The small molecule below binds the protein below.
Small molecule (SMILES): Cc1c(NC(=O)c2ccc(C(C)(C)C)cc2)cccc1-c1cn(C)c(=O)c(Nc2ccc(C(=O)N3CCOCC3)cc2)n1

Sequence of chain 1.C:
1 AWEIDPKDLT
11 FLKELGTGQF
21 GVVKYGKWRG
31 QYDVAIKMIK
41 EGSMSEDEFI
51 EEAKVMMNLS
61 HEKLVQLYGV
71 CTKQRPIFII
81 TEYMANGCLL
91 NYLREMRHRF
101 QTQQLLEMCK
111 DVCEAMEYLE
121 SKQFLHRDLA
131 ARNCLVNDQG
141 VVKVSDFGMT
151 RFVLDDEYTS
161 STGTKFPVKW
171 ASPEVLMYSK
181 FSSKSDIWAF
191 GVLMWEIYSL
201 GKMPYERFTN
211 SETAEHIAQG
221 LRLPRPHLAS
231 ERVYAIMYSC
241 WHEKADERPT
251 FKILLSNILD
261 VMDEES

Binding-site contacts:
Ligand atom C60 contacts residue GLU82 of chain 1.C at 3.2 Å.
Ligand atom C85 contacts residue ALA85 of chain 1.C at 3.7 Å (hydrophobic).
Ligand atom C7 contacts residue LEU15 of chain 1.C at 3.6 Å (hydrophobic).
Ligand atom C52 contacts residue GLY87 of chain 1.C at 3.5 Å.
Ligand atom C84 contacts residue ALA85 of chain 1.C at 3.7 Å (hydrophobic).
Ligand atom C48 contacts residue GLY87 of chain 1.C at 3.7 Å.
Ligand atom O15 contacts residue TYR83 of chain 1.C at 3.6 Å.
Ligand atom C46 contacts residue GLY87 of chain 1.C at 3.5 Å.
Ligand atom O15 contacts residue MET84 of chain 1.C at 2.8 Å (h-bond).
Ligand atom N47 contacts residue MET84 of chain 1.C at 3.0 Å (h-bond).
Ligand atom C23 contacts residue ASP146 of chain 1.C at 3.6 Å.
Ligand atom C24 contacts residue PHE20 of chain 1.C at 3.7 Å (hydrophobic).
Ligand atom N16 contacts residue LEU135 of chain 1.C at 3.4 Å.
Ligand atom C9 contacts residue LEU15 of chain 1.C at 3.5 Å (hydrophobic).
Ligand atom C31 contacts residue ASN133 of chain 1.C at 3.6 Å.
Ligand atom C21 contacts residue LYS37 of chain 1.C at 3.5 Å.
Ligand atom C49 contacts residue LEU15 of chain 1.C at 3.5 Å (hydrophobic).
Ligand atom O22 contacts residue VAL23 of chain 1.C at 3.7 Å.
Ligand atom C51 contacts residue ALA85 of chain 1.C at 3.5 Å (hydrophobic).
Ligand atom C31 contacts residue ASP146 of chain 1.C at 3.6 Å.
Ligand atom C60 contacts residue THR81 of chain 1.C at 3.3 Å.
Ligand atom O22 contacts residue LYS37 of chain 1.C at 2.7 Å (salt-bridge).
Ligand atom C7 contacts residue GLY16 of chain 1.C at 3.8 Å.
Ligand atom C14 contacts residue LEU135 of chain 1.C at 3.7 Å (hydrophobic).
Ligand atom C60 contacts residue ALA35 of chain 1.C at 3.3 Å (hydrophobic).
Ligand atom C26 contacts residue PHE20 of chain 1.C at 3.6 Å (hydrophobic).
Ligand atom C52 contacts residue ALA85 of chain 1.C at 3.6 Å (hydrophobic).
Ligand atom C48 contacts residue LEU15 of chain 1.C at 3.7 Å (hydrophobic).
Ligand atom C5 contacts residue THR17 of chain 1.C at 3.7 Å.
Ligand atom N16 contacts residue ALA35 of chain 1.C at 3.6 Å.
Ligand atom C60 contacts residue LEU135 of chain 1.C at 3.6 Å (hydrophobic).
Ligand atom C5 contacts residue GLY18 of chain 1.C at 3.7 Å.
Ligand atom C13 contacts residue LEU15 of chain 1.C at 3.7 Å (hydrophobic).
Ligand atom C52 contacts residue MET84 of chain 1.C at 3.1 Å (hydrophobic).
Ligand atom C7 contacts residue VAL23 of chain 1.C at 3.7 Å (hydrophobic).
Ligand atom C46 contacts residue MET84 of chain 1.C at 3.5 Å (hydrophobic).
Ligand atom C38 contacts residue VAL153 of chain 1.C at 3.6 Å (hydrophobic).
Ligand atom C3 contacts residue ASP146 of chain 1.C at 3.5 Å.
Ligand atom C29 contacts residue ASN133 of chain 1.C at 3.3 Å.
Ligand atom C9 contacts residue VAL23 of chain 1.C at 3.6 Å (hydrophobic).